Sequence of chain 1.A:
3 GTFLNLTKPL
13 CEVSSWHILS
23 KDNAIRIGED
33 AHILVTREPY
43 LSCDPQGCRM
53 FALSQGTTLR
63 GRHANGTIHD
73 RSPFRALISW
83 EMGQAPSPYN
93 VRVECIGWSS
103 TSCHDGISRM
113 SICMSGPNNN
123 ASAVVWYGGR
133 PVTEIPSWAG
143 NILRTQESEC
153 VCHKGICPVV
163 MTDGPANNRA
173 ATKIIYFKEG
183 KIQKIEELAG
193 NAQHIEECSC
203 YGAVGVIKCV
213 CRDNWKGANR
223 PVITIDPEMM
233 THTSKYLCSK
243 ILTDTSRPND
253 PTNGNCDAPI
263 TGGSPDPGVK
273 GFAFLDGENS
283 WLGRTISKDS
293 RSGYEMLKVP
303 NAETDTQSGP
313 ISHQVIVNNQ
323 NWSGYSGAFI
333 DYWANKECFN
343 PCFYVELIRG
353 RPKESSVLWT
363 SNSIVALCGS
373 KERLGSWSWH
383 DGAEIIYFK

A protein and the small-molecule ligand that binds it are described below.
Small molecule (SMILES): CC(=O)N[C@H]1[C@H](O[C@H]2[C@H](O)[C@@H](NC(C)=O)CO[C@@H]2CO)O[C@H](CO)[C@@H](O[C@@H]2O[C@H](CO)[C@@H](O)[C@H](O)[C@@H]2O)[C@@H]1O

Binding-site contacts:
Ligand atom C3 contacts residue ASN67 of chain 3.A at 3.8 Å.
Ligand atom C1 contacts residue ASN67 of chain 3.A at 1.4 Å.
Ligand atom N2 contacts residue ASN67 of chain 3.A at 2.9 Å (h-bond).
Ligand atom C1 contacts residue TYR389 of chain 1.A at 4.0 Å (hydrophobic).
Ligand atom O7 contacts residue TYR389 of chain 1.A at 3.4 Å.
Ligand atom C8 contacts residue LEU360 of chain 3.A at 3.6 Å (hydrophobic).
Ligand atom C4 contacts residue ASN67 of chain 3.A at 4.2 Å.
Ligand atom O5 contacts residue ASN67 of chain 3.A at 2.4 Å (h-bond).
Ligand atom C5 contacts residue ASN67 of chain 3.A at 3.6 Å.
Ligand atom C2 contacts residue TYR389 of chain 1.A at 4.2 Å (hydrophobic).
Ligand atom O5 contacts residue TYR389 of chain 1.A at 4.2 Å.
Ligand atom C2 contacts residue ASN67 of chain 3.A at 2.4 Å.
Ligand atom O7 contacts residue ASN67 of chain 3.A at 3.2 Å (h-bond).
Ligand atom N2 contacts residue LEU360 of chain 3.A at 3.7 Å.
Ligand atom C7 contacts residue ASN67 of chain 3.A at 3.3 Å.
Ligand atom C1 contacts residue LEU360 of chain 3.A at 4.4 Å (hydrophobic).
Ligand atom C7 contacts residue LEU360 of chain 3.A at 3.8 Å (hydrophobic).

Sequence of chain 3.A:
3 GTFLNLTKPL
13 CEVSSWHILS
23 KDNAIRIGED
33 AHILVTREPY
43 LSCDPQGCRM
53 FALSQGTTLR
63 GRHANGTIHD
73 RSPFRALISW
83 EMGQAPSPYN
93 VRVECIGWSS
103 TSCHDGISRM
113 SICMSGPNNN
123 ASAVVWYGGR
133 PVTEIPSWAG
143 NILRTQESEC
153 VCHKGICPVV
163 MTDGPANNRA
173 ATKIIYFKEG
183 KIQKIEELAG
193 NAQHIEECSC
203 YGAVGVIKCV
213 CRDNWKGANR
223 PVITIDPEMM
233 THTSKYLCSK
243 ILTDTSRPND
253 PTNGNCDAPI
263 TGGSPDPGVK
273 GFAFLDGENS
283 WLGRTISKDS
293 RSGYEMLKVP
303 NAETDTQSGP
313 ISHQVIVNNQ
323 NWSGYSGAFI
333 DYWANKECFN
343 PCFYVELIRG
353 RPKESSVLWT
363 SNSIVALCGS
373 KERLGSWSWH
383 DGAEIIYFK